Sequence of chain 1.A:
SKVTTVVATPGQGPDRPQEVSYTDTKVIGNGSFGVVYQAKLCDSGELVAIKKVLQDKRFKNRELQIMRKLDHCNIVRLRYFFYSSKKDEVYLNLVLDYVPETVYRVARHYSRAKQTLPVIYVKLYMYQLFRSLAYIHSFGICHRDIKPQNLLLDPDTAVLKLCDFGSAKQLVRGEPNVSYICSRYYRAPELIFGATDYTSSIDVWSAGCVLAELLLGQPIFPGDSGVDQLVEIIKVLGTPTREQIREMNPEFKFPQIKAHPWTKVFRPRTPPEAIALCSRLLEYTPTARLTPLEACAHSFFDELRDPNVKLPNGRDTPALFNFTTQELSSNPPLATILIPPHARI

Binding-site contacts:
Ligand atom N4 contacts residue TYR128 of chain 1.A at 3.7 Å.
Ligand atom C6 contacts residue ALA77 of chain 1.A at 3.5 Å (hydrophobic).
Ligand atom C6 contacts residue LEU182 of chain 1.A at 3.5 Å (hydrophobic).
Ligand atom N3 contacts residue ALA77 of chain 1.A at 4.0 Å.
Ligand atom O11 contacts residue LEU126 of chain 1.A at 3.0 Å.
Ligand atom N3 contacts residue VAL129 of chain 1.A at 3.2 Å (h-bond).
Ligand atom C5 contacts residue LEU182 of chain 1.A at 3.9 Å (hydrophobic).
Ligand atom C1 contacts residue VAL129 of chain 1.A at 3.5 Å (hydrophobic).
Ligand atom O12 contacts residue LEU126 of chain 1.A at 4.0 Å.
Ligand atom N3 contacts residue TYR128 of chain 1.A at 3.8 Å.
Ligand atom C13 contacts residue THR132 of chain 1.A at 4.0 Å.
Ligand atom N8 contacts residue LEU126 of chain 1.A at 3.8 Å.
Ligand atom C7 contacts residue VAL129 of chain 1.A at 3.2 Å (hydrophobic).
Ligand atom C13 contacts residue ARG135 of chain 1.A at 3.8 Å.
Ligand atom C6 contacts residue ASP127 of chain 1.A at 3.4 Å.
Ligand atom O10 contacts residue ILE56 of chain 1.A at 3.5 Å.
Ligand atom O12 contacts residue VAL64 of chain 1.A at 3.5 Å.
Ligand atom C7 contacts residue ILE56 of chain 1.A at 4.0 Å (hydrophobic).
Ligand atom O11 contacts residue CYS193 of chain 1.A at 4.0 Å.
Ligand atom C14 contacts residue PRO130 of chain 1.A at 4.0 Å (hydrophobic).
Ligand atom C18 contacts residue ILE56 of chain 1.A at 3.3 Å (hydrophobic).
Ligand atom O10 contacts residue THR132 of chain 1.A at 4.0 Å.
Ligand atom C14 contacts residue ILE56 of chain 1.A at 4.0 Å (hydrophobic).
Ligand atom N3 contacts residue ASP127 of chain 1.A at 3.8 Å.
Ligand atom C15 contacts residue PRO130 of chain 1.A at 3.8 Å (hydrophobic).
Ligand atom S2 contacts residue LEU182 of chain 1.A at 4.0 Å.
Ligand atom C16 contacts residue ARG135 of chain 1.A at 3.6 Å.
Ligand atom C18 contacts residue ARG135 of chain 1.A at 3.9 Å.
Ligand atom C15 contacts residue TYR128 of chain 1.A at 3.5 Å (hydrophobic).
Ligand atom N3 contacts residue LEU182 of chain 1.A at 3.6 Å.
Ligand atom N9 contacts residue PRO130 of chain 1.A at 3.0 Å (h-bond).
Ligand atom C5 contacts residue ALA77 of chain 1.A at 3.8 Å (hydrophobic).
Ligand atom C19 contacts residue ILE56 of chain 1.A at 4.0 Å (hydrophobic).
Ligand atom C16 contacts residue ILE56 of chain 1.A at 3.9 Å (hydrophobic).
Ligand atom C17 contacts residue TYR128 of chain 1.A at 3.9 Å (hydrophobic).
Ligand atom C13 contacts residue PRO130 of chain 1.A at 3.3 Å (hydrophobic).
Ligand atom N4 contacts residue VAL129 of chain 1.A at 2.5 Å (h-bond).
Ligand atom O20 contacts residue VAL55 of chain 1.A at 3.8 Å.
Ligand atom N9 contacts residue VAL129 of chain 1.A at 3.1 Å (h-bond).
Ligand atom C1 contacts residue LEU182 of chain 1.A at 3.9 Å (hydrophobic).

A protein and the small-molecule ligand that binds it are described below.
Small molecule (SMILES): COc1ccc(CNC(=O)Nc2ncc([N+](=O)[O-])s2)cc1